Binding-site contacts:
Ligand atom O2B contacts residue LYS389 of chain 1.B at 3.6 Å (salt-bridge).
Ligand atom O2A contacts residue GLY388 of chain 1.B at 3.1 Å.
Ligand atom O3A contacts residue GLY386 of chain 1.B at 3.6 Å.
Ligand atom O1B contacts residue LYS389 of chain 1.B at 2.6 Å (salt-bridge).
Ligand atom O2G contacts residue MG1 of chain 1.D at 2.2 Å.
Ligand atom C1' contacts residue LYS363 of chain 1.B at 3.8 Å.
Ligand atom PG contacts residue MG1 of chain 1.D at 3.4 Å.
Ligand atom C5' contacts residue GLY386 of chain 1.B at 3.8 Å.
Ligand atom O3A contacts residue SER387 of chain 1.B at 3.7 Å.
Ligand atom O4' contacts residue LEU365 of chain 1.B at 3.5 Å.
Ligand atom O1B contacts residue GLY388 of chain 1.B at 3.5 Å (h-bond).
Ligand atom O1B contacts residue SER387 of chain 1.B at 3.2 Å (h-bond).
Ligand atom PB contacts residue GLY386 of chain 1.B at 3.7 Å.
Ligand atom N1 contacts residue SER359 of chain 1.B at 3.5 Å.
Ligand atom O2B contacts residue MG1 of chain 1.D at 2.2 Å.
Ligand atom O2A contacts residue SER391 of chain 1.B at 2.4 Å (h-bond).
Ligand atom O3G contacts residue SER385 of chain 1.B at 3.4 Å (h-bond).
Ligand atom N6 contacts residue ALA112 of chain 1.B at 3.0 Å (h-bond).
Ligand atom PA contacts residue SER391 of chain 1.B at 3.7 Å.
Ligand atom O2A contacts residue SER390 of chain 1.B at 3.6 Å.
Ligand atom PB contacts residue MG1 of chain 1.D at 3.4 Å.
Ligand atom N3B contacts residue MG1 of chain 1.D at 3.4 Å.
Ligand atom N3B contacts residue GLY386 of chain 1.B at 3.2 Å (h-bond).
Ligand atom O1B contacts residue GLY386 of chain 1.B at 3.4 Å (h-bond).
Ligand atom O1A contacts residue MG1 of chain 1.D at 3.6 Å.
Ligand atom C5' contacts residue GLY388 of chain 1.B at 3.6 Å.
Ligand atom N9 contacts residue LEU365 of chain 1.B at 3.6 Å.
Ligand atom O3G contacts residue LYS389 of chain 1.B at 3.4 Å (salt-bridge).
Ligand atom O2A contacts residue LYS389 of chain 1.B at 3.8 Å.
Ligand atom PB contacts residue LYS389 of chain 1.B at 3.7 Å.
Ligand atom PG contacts residue SER385 of chain 1.B at 3.6 Å.
Ligand atom O3A contacts residue GLY388 of chain 1.B at 3.2 Å (h-bond).
Ligand atom O3A contacts residue LYS389 of chain 1.B at 3.7 Å.
Ligand atom O2B contacts residue SER390 of chain 1.B at 2.8 Å (h-bond).
Ligand atom N3 contacts residue LYS363 of chain 1.B at 3.4 Å (salt-bridge).
Ligand atom O1G contacts residue SER385 of chain 1.B at 2.9 Å (h-bond).
Ligand atom C4 contacts residue LEU365 of chain 1.B at 3.4 Å (hydrophobic).
Ligand atom N3 contacts residue LEU365 of chain 1.B at 3.5 Å.
Ligand atom O2G contacts residue GLN430 of chain 1.B at 3.2 Å (h-bond).
Ligand atom O1A contacts residue SER390 of chain 1.B at 3.8 Å.

A small-molecule ligand and the protein it binds are described below.
Small molecule (SMILES): Nc1ncnc2c1ncn2[C@@H]1O[C@H](CO[P](=O)(O)O[P](=O)(O)NP(=O)(O)O)[C@@H](O)[C@H]1O

Sequence of chain 1.B:
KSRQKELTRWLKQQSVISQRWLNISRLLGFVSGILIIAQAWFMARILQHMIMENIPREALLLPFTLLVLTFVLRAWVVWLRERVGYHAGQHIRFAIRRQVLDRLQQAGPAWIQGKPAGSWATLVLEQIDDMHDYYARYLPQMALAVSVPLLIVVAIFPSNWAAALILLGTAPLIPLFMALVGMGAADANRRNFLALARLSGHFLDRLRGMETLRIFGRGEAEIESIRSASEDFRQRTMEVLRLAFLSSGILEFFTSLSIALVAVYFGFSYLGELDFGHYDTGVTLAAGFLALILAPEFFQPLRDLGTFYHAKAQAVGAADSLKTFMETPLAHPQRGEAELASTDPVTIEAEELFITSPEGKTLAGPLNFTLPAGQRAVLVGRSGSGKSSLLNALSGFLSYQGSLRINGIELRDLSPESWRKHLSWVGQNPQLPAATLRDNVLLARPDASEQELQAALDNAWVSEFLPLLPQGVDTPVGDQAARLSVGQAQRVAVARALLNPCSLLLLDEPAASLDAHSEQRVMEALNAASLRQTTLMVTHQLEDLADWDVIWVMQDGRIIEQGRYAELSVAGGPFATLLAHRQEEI